This protein binds this small molecule.
Small molecule (SMILES): CC(=O)N[C@@H]1[C@@H](O)[C@H](O)[C@@H](CO)O[C@H]1O

Sequence of chain 1.K:
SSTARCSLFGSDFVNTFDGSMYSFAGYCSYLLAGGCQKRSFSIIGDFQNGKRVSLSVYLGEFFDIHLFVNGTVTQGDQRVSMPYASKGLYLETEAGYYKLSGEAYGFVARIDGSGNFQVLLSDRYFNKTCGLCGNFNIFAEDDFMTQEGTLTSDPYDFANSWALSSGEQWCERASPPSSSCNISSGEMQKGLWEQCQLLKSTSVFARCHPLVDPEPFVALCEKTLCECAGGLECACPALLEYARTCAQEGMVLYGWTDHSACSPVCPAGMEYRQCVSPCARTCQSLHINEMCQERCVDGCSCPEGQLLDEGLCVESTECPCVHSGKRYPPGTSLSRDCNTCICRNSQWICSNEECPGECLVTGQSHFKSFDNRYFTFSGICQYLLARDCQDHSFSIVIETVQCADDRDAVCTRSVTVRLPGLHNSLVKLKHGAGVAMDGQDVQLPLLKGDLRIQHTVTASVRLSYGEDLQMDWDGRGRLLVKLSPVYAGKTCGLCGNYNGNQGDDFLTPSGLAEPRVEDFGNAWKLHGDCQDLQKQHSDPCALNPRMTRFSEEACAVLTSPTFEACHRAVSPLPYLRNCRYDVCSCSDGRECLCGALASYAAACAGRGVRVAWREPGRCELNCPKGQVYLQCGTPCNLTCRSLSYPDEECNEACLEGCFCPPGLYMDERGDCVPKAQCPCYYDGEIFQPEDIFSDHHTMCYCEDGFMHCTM

Binding-site contacts:
Ligand atom C7 contacts residue PHE133 of chain 1.K at 4.2 Å (hydrophobic).
Ligand atom C3 contacts residue ASN134 of chain 1.K at 3.7 Å.
Ligand atom N2 contacts residue ASN134 of chain 1.K at 2.8 Å (h-bond).
Ligand atom C7 contacts residue ASN134 of chain 1.K at 3.1 Å.
Ligand atom O5 contacts residue ASN134 of chain 1.K at 2.3 Å (h-bond).
Ligand atom C8 contacts residue ASN134 of chain 1.K at 4.2 Å.
Ligand atom C5 contacts residue ASN134 of chain 1.K at 3.6 Å.
Ligand atom C1 contacts residue ASN134 of chain 1.K at 1.4 Å.
Ligand atom O7 contacts residue ASN134 of chain 1.K at 3.0 Å (h-bond).
Ligand atom C2 contacts residue ASN134 of chain 1.K at 2.3 Å.
Ligand atom C8 contacts residue ASN144 of chain 1.K at 4.4 Å.
Ligand atom C4 contacts residue ASN134 of chain 1.K at 4.2 Å.
Ligand atom O7 contacts residue PHE133 of chain 1.K at 3.8 Å.
Ligand atom C8 contacts residue PHE133 of chain 1.K at 3.7 Å (hydrophobic).